Binding-site contacts:
Ligand atom O6 contacts residue GAF1 of chain 1.PA at 0.0 Å (h-bond).
Ligand atom F2 contacts residue THR187 of chain 1.C at 3.2 Å.
Ligand atom O3 contacts residue ASP49 of chain 1.C at 2.5 Å (salt-bridge).
Ligand atom C6 contacts residue GLU46 of chain 1.C at 3.3 Å.
Ligand atom C6 contacts residue GLY366 of chain 1.C at 3.7 Å.
Ligand atom O5 contacts residue TYR248 of chain 1.C at 3.3 Å.
Ligand atom C1 contacts residue TYR248 of chain 1.C at 3.7 Å (hydrophobic).
Ligand atom C4 contacts residue GAF1 of chain 1.PA at 0.0 Å.
Ligand atom O3 contacts residue TYR248 of chain 1.C at 3.5 Å (h-bond).
Ligand atom O5 contacts residue GLY367 of chain 1.C at 3.2 Å.
Ligand atom O4 contacts residue TYR50 of chain 1.C at 3.6 Å.
Ligand atom O3 contacts residue GAF1 of chain 1.PA at 0.1 Å (h-bond).
Ligand atom F2 contacts residue ASP191 of chain 1.C at 3.2 Å.
Ligand atom O6 contacts residue LEU190 of chain 1.C at 3.5 Å.
Ligand atom C2 contacts residue GAF1 of chain 1.PA at 0.1 Å.
Ligand atom C6 contacts residue GAF1 of chain 1.PA at 0.0 Å.
Ligand atom C3 contacts residue GAF1 of chain 1.PA at 0.0 Å.
Ligand atom C1 contacts residue GAF1 of chain 1.PA at 0.1 Å.
Ligand atom C2 contacts residue GOL1 of chain 1.IA at 3.4 Å.
Ligand atom C3 contacts residue TYR248 of chain 1.C at 3.7 Å (hydrophobic).
Ligand atom C4 contacts residue TYR248 of chain 1.C at 3.7 Å (hydrophobic).
Ligand atom O1 contacts residue TYR248 of chain 1.C at 3.4 Å.
Ligand atom F2 contacts residue GOL1 of chain 1.IA at 3.1 Å.
Ligand atom C1 contacts residue GOL1 of chain 1.IA at 3.7 Å.
Ligand atom O6 contacts residue GLU46 of chain 1.C at 2.5 Å (salt-bridge).
Ligand atom O4 contacts residue GAF1 of chain 1.PA at 0.0 Å (h-bond).
Ligand atom C5 contacts residue GAF1 of chain 1.PA at 0.0 Å.
Ligand atom O1 contacts residue GLY367 of chain 1.C at 3.6 Å.
Ligand atom O1 contacts residue GOL1 of chain 1.IA at 2.7 Å.
Ligand atom O6 contacts residue HIS47 of chain 1.C at 2.9 Å (h-bond).
Ligand atom O4 contacts residue ASP49 of chain 1.C at 2.7 Å (salt-bridge).
Ligand atom O3 contacts residue GLY188 of chain 1.C at 3.0 Å (h-bond).
Ligand atom C3 contacts residue ASP49 of chain 1.C at 3.4 Å.
Ligand atom C2 contacts residue TYR248 of chain 1.C at 3.3 Å (hydrophobic).
Ligand atom C6 contacts residue HIS47 of chain 1.C at 3.5 Å.
Ligand atom O4 contacts residue TYR248 of chain 1.C at 2.7 Å (h-bond).
Ligand atom F2 contacts residue GAF1 of chain 1.PA at 0.0 Å.
Ligand atom O5 contacts residue GAF1 of chain 1.PA at 0.0 Å (h-bond).
Ligand atom O1 contacts residue GAF1 of chain 1.PA at 1.4 Å.
Ligand atom C4 contacts residue ASP49 of chain 1.C at 3.4 Å.

Sequence of chain 1.C:
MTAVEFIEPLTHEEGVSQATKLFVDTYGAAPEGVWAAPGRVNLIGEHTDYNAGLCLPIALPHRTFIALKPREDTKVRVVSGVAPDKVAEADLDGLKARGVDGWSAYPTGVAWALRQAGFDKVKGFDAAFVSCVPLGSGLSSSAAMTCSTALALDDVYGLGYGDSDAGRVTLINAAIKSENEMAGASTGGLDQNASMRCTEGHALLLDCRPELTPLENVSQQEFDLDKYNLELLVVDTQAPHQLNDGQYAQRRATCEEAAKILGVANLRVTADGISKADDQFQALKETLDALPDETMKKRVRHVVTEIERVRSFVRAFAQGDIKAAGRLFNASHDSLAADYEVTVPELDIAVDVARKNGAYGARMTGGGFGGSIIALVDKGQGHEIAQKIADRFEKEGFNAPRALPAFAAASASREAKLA

A small-molecule ligand and the protein it binds are described below.
Small molecule (SMILES): OC[C@H]1O[C@@H](O)[C@H](F)[C@@H](O)[C@H]1O